The small molecule below binds the protein below.
Small molecule (SMILES): CC(=O)N[C@@H]1[C@@H](O)[C@H](O)[C@@H](CO)O[C@H]1O

Sequence of chain 2.F:
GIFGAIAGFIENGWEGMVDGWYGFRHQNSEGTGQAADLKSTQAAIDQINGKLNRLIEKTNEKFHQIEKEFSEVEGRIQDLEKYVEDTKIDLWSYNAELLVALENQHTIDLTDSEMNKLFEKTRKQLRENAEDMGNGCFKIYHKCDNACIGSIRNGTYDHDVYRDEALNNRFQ

Binding-site contacts:
Ligand atom C6 contacts residue ASN154 of chain 2.F at 3.1 Å.
Ligand atom N2 contacts residue ASN154 of chain 2.F at 3.5 Å (h-bond).
Ligand atom O6 contacts residue ASN154 of chain 2.F at 4.5 Å.
Ligand atom C1 contacts residue GLY150 of chain 2.F at 4.0 Å.
Ligand atom C7 contacts residue THR156 of chain 2.F at 4.3 Å.
Ligand atom O7 contacts residue ASN154 of chain 2.F at 4.1 Å.
Ligand atom C5 contacts residue ASN154 of chain 2.F at 3.1 Å.
Ligand atom C8 contacts residue SER151 of chain 2.F at 4.1 Å.
Ligand atom C7 contacts residue ASN154 of chain 2.F at 4.2 Å.
Ligand atom C8 contacts residue GLY150 of chain 2.F at 4.4 Å.
Ligand atom C8 contacts residue ALA147 of chain 2.F at 4.0 Å (hydrophobic).
Ligand atom O5 contacts residue ASN154 of chain 2.F at 2.4 Å (h-bond).
Ligand atom N2 contacts residue GLY150 of chain 2.F at 4.1 Å.
Ligand atom C4 contacts residue ASN154 of chain 2.F at 3.5 Å.
Ligand atom C8 contacts residue THR156 of chain 2.F at 4.2 Å.
Ligand atom C1 contacts residue ASN154 of chain 2.F at 1.4 Å.
Ligand atom O7 contacts residue THR156 of chain 2.F at 4.1 Å.
Ligand atom C2 contacts residue ASN154 of chain 2.F at 2.5 Å.
Ligand atom C3 contacts residue ASN154 of chain 2.F at 3.6 Å.